Sequence of chain 1.A:
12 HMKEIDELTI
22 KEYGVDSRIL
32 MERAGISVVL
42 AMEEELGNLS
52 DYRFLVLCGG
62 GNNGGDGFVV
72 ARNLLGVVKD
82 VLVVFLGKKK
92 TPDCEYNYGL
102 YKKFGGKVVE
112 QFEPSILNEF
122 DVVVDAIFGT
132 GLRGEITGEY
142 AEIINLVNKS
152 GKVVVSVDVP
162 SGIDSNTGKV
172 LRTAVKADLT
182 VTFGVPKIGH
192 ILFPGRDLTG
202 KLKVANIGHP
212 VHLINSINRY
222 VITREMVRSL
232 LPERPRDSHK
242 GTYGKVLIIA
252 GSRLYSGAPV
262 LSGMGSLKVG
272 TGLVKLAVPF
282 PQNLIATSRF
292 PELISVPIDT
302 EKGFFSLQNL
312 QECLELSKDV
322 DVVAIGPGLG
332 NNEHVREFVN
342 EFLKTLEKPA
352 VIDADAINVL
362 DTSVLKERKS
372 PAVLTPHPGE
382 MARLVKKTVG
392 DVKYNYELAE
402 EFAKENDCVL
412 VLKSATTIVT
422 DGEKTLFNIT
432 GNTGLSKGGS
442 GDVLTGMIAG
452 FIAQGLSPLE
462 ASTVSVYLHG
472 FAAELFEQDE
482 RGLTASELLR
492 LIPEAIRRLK

Binding-site contacts:
Ligand atom CD2 contacts residue VAL40 of chain 5.A at 3.5 Å (hydrophobic).
Ligand atom C contacts residue GLU44 of chain 5.A at 3.7 Å.
Ligand atom CA contacts residue VAL205 of chain 1.A at 3.9 Å (hydrophobic).
Ligand atom NE1 contacts residue ASN74 of chain 5.A at 3.0 Å (h-bond).
Ligand atom CB contacts residue ASN49 of chain 5.A at 3.5 Å.
Ligand atom CD1 contacts residue VAL205 of chain 1.A at 3.9 Å (hydrophobic).
Ligand atom O contacts residue ASN207 of chain 1.A at 3.3 Å (h-bond).
Ligand atom CZ contacts residue ALA42 of chain 1.A at 3.6 Å (hydrophobic).
Ligand atom CZ2 contacts residue ASN207 of chain 1.A at 3.6 Å.
Ligand atom CZ2 contacts residue ARG34 of chain 1.A at 3.6 Å.
Ligand atom CB contacts residue GLU44 of chain 5.A at 3.4 Å.
Ligand atom CE2 contacts residue ASN207 of chain 1.A at 3.5 Å.
Ligand atom CG contacts residue VAL40 of chain 5.A at 3.7 Å (hydrophobic).
Ligand atom O contacts residue ALA206 of chain 1.A at 3.2 Å.
Ligand atom CD1 contacts residue ASN74 of chain 5.A at 3.9 Å.
Ligand atom O contacts residue ASN207 of chain 1.A at 2.8 Å (h-bond).
Ligand atom CD1 contacts residue ASN207 of chain 1.A at 3.5 Å.
Ligand atom CD2 contacts residue LEU41 of chain 1.A at 3.5 Å (hydrophobic).
Ligand atom NE1 contacts residue ASN207 of chain 1.A at 3.6 Å (h-bond).
Ligand atom O contacts residue VAL205 of chain 1.A at 3.6 Å.
Ligand atom CA contacts residue GLU44 of chain 5.A at 3.6 Å.
Ligand atom CD1 contacts residue VAL40 of chain 5.A at 3.9 Å (hydrophobic).
Ligand atom CZ2 contacts residue ASN74 of chain 5.A at 3.5 Å.
Ligand atom CE2 contacts residue VAL40 of chain 5.A at 3.6 Å (hydrophobic).
Ligand atom N contacts residue VAL205 of chain 1.A at 2.8 Å (h-bond).
Ligand atom O contacts residue LYS204 of chain 1.A at 3.7 Å.
Ligand atom CE1 contacts residue SER38 of chain 1.A at 3.8 Å.
Ligand atom CA contacts residue GLU44 of chain 5.A at 3.8 Å.
Ligand atom N contacts residue GLU44 of chain 5.A at 3.2 Å (salt-bridge).
Ligand atom NE1 contacts residue VAL40 of chain 5.A at 3.8 Å.
Ligand atom CH2 contacts residue ARG34 of chain 1.A at 3.4 Å.
Ligand atom CZ contacts residue SER38 of chain 1.A at 3.4 Å.
Ligand atom CA contacts residue VAL205 of chain 1.A at 3.3 Å (hydrophobic).
Ligand atom CE3 contacts residue LEU41 of chain 5.A at 3.8 Å (hydrophobic).
Ligand atom O contacts residue VAL205 of chain 1.A at 2.8 Å (h-bond).
Ligand atom N contacts residue GLU44 of chain 5.A at 2.7 Å (salt-bridge).
Ligand atom CH2 contacts residue ILE37 of chain 5.A at 3.8 Å (hydrophobic).
Ligand atom CD2 contacts residue GLU45 of chain 1.A at 3.8 Å.
Ligand atom CE1 contacts residue ALA206 of chain 1.A at 3.9 Å (hydrophobic).
Ligand atom C contacts residue VAL205 of chain 1.A at 3.5 Å (hydrophobic).

A small-molecule ligand and the protein it binds are described below.
Small molecule (SMILES): CC(C)C[C@H](NC(=O)[C@H](CC1=CN=C2C=CC=CC12)NC(=O)[C@H](C)N)C(=O)N[C@@H](Cc1ccccc1)C(=O)N[C@@H](CCC(=O)O)C(=O)N[C@@H](C)C=O

Sequence of chain 5.A:
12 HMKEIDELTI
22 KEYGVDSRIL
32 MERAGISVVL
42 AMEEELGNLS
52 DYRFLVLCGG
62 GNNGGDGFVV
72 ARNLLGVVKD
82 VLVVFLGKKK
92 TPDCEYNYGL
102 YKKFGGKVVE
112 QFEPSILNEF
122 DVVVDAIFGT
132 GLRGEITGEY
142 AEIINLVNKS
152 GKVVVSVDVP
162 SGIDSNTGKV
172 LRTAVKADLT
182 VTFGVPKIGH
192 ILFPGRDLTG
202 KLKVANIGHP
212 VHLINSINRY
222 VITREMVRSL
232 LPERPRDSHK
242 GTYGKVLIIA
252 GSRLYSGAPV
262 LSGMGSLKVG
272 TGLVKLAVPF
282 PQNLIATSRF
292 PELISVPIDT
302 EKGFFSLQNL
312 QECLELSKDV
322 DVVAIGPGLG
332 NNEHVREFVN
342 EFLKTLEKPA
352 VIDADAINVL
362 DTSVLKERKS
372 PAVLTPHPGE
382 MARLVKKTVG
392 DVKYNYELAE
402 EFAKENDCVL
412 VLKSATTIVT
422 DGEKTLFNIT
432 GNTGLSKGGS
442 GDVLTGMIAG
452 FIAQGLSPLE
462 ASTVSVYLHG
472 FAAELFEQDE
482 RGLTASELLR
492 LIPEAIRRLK